Sequence of chain 1.A:
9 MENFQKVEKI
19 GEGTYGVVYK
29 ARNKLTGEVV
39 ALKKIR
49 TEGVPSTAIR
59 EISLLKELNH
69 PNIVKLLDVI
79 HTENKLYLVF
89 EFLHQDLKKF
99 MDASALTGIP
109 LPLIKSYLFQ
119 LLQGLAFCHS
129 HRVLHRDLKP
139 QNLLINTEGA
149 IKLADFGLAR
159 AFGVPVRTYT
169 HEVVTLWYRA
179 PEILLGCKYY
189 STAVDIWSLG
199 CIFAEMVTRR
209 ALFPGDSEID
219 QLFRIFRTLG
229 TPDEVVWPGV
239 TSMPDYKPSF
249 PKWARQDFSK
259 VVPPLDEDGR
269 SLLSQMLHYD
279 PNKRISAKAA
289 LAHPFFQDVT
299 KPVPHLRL

The small molecule below binds the protein below.
Small molecule (SMILES): COc1ccc2c(c1)/C(=C/c1cnc[nH]1)C(=O)N2

Binding-site contacts:
Ligand atom C9 contacts residue ILE18 of chain 1.A at 4.0 Å (hydrophobic).
Ligand atom N3' contacts residue GLN93 of chain 1.A at 3.9 Å.
Ligand atom C9 contacts residue LEU142 of chain 1.A at 3.5 Å (hydrophobic).
Ligand atom C12 contacts residue ASP153 of chain 1.A at 3.9 Å.
Ligand atom O11 contacts residue ASP153 of chain 1.A at 3.7 Å.
Ligand atom C5 contacts residue GLU89 of chain 1.A at 4.0 Å.
Ligand atom C1 contacts residue ALA152 of chain 1.A at 3.9 Å (hydrophobic).
Ligand atom N5' contacts residue LEU91 of chain 1.A at 3.0 Å (h-bond).
Ligand atom N7 contacts residue GLU89 of chain 1.A at 3.1 Å (salt-bridge).
Ligand atom C6' contacts residue LEU142 of chain 1.A at 3.6 Å (hydrophobic).
Ligand atom C8 contacts residue GLU89 of chain 1.A at 4.0 Å.
Ligand atom C1' contacts residue LEU142 of chain 1.A at 4.0 Å (hydrophobic).
Ligand atom N5' contacts residue PHE90 of chain 1.A at 3.8 Å.
Ligand atom C5 contacts residue ALA39 of chain 1.A at 3.5 Å (hydrophobic).
Ligand atom N3' contacts residue ASP94 of chain 1.A at 3.8 Å.
Ligand atom N7 contacts residue ALA39 of chain 1.A at 3.1 Å.
Ligand atom C1' contacts residue ILE18 of chain 1.A at 3.8 Å (hydrophobic).
Ligand atom N7 contacts residue LEU142 of chain 1.A at 3.4 Å.
Ligand atom C4' contacts residue LEU91 of chain 1.A at 3.2 Å (hydrophobic).
Ligand atom C6' contacts residue ILE18 of chain 1.A at 3.7 Å (hydrophobic).
Ligand atom O10 contacts residue LEU91 of chain 1.A at 2.8 Å (h-bond).
Ligand atom C4' contacts residue HIS92 of chain 1.A at 3.5 Å.
Ligand atom C6 contacts residue VAL72 of chain 1.A at 4.0 Å (hydrophobic).
Ligand atom N3' contacts residue EDO1 of chain 1.B at 3.5 Å.
Ligand atom C4' contacts residue EDO1 of chain 1.B at 3.9 Å.
Ligand atom C2' contacts residue ASP94 of chain 1.A at 3.6 Å.
Ligand atom C8 contacts residue LEU91 of chain 1.A at 3.8 Å (hydrophobic).
Ligand atom C1 contacts residue PHE88 of chain 1.A at 3.6 Å (hydrophobic).
Ligand atom C8 contacts residue LEU142 of chain 1.A at 3.4 Å (hydrophobic).
Ligand atom C4' contacts residue GLN93 of chain 1.A at 3.7 Å.
Ligand atom C4 contacts residue LEU142 of chain 1.A at 3.5 Å (hydrophobic).
Ligand atom C8 contacts residue ALA39 of chain 1.A at 3.6 Å (hydrophobic).
Ligand atom C12 contacts residue ASN140 of chain 1.A at 3.1 Å.
Ligand atom C6 contacts residue PHE88 of chain 1.A at 3.4 Å (hydrophobic).
Ligand atom O10 contacts residue PHE90 of chain 1.A at 3.4 Å.
Ligand atom O11 contacts residue VAL26 of chain 1.A at 4.0 Å.
Ligand atom C6 contacts residue ALA39 of chain 1.A at 3.9 Å (hydrophobic).
Ligand atom O10 contacts residue LEU142 of chain 1.A at 4.0 Å.
Ligand atom C4' contacts residue PHE90 of chain 1.A at 4.0 Å (hydrophobic).
Ligand atom C5 contacts residue LEU142 of chain 1.A at 3.4 Å (hydrophobic).